The protein below binds the small molecule below.
Small molecule (SMILES): CC(=O)N[C@@H]1[C@@H](O)[C@H](O)[C@@H](CO)O[C@H]1O

Binding-site contacts:
Ligand atom C8 contacts residue ASN111 of chain 1.A at 3.1 Å.
Ligand atom O5 contacts residue ASN111 of chain 1.A at 2.3 Å (h-bond).
Ligand atom O7 contacts residue ASN111 of chain 1.A at 3.6 Å.
Ligand atom O7 contacts residue ARG243 of chain 1.A at 3.5 Å (salt-bridge).
Ligand atom C7 contacts residue ASN111 of chain 1.A at 3.3 Å.
Ligand atom C4 contacts residue ASN111 of chain 1.A at 4.1 Å.
Ligand atom C2 contacts residue ASN111 of chain 1.A at 2.4 Å.
Ligand atom C8 contacts residue ILE112 of chain 1.A at 3.6 Å (hydrophobic).
Ligand atom N2 contacts residue ARG243 of chain 1.A at 3.9 Å.
Ligand atom O6 contacts residue PRO108 of chain 1.A at 4.3 Å.
Ligand atom C1 contacts residue ASN111 of chain 1.A at 1.4 Å.
Ligand atom N2 contacts residue ARG197 of chain 1.A at 4.1 Å.
Ligand atom C3 contacts residue ASN111 of chain 1.A at 3.7 Å.
Ligand atom N2 contacts residue ASN111 of chain 1.A at 2.9 Å (h-bond).
Ligand atom O7 contacts residue ARG197 of chain 1.A at 4.0 Å.
Ligand atom C8 contacts residue SER113 of chain 1.A at 3.5 Å.
Ligand atom C7 contacts residue ARG243 of chain 1.A at 3.8 Å.
Ligand atom C5 contacts residue ASN111 of chain 1.A at 3.6 Å.

Sequence of chain 1.A:
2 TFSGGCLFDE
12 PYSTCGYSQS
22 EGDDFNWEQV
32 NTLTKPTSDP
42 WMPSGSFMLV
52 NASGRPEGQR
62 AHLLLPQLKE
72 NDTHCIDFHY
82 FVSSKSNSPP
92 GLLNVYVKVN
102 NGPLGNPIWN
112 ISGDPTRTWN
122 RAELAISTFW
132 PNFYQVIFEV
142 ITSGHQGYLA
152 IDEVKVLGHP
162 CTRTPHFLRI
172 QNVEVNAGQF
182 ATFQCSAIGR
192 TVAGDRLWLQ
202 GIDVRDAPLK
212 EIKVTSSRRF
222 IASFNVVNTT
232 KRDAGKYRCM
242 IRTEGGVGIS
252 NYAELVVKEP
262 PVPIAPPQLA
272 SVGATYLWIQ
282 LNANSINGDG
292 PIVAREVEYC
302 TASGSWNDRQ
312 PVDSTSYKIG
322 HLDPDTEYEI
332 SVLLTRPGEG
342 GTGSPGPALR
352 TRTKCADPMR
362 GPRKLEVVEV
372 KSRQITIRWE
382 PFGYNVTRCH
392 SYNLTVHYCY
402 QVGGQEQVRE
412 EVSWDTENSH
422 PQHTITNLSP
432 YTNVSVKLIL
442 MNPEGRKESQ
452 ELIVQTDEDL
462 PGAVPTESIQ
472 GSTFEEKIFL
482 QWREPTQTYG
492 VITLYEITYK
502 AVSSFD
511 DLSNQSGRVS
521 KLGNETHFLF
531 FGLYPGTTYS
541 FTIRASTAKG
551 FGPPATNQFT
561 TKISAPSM